Sequence of chain 1.A:
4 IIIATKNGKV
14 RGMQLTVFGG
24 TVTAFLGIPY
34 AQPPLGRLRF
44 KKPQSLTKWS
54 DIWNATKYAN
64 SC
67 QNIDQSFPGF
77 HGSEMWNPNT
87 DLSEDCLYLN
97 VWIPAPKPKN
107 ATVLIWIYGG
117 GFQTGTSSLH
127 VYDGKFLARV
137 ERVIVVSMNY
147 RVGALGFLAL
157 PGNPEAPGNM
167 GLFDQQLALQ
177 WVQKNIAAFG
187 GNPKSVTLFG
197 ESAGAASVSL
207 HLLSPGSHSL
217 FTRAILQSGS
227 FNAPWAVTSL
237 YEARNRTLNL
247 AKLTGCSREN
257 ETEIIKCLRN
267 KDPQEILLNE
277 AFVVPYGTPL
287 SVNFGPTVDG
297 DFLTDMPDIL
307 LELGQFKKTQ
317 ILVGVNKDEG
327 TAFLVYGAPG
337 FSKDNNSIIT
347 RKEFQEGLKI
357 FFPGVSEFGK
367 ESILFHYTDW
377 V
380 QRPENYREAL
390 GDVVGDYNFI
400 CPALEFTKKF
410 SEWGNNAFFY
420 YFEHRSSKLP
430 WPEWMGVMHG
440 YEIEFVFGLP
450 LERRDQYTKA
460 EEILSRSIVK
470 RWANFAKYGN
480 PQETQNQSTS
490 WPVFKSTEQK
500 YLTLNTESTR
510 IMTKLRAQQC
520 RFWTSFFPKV

The small molecule below binds the protein below.
Small molecule (SMILES): CC(=O)N[C@@H]1[C@@H](O)[C@H](O)[C@@H](CO)O[C@H]1O

Binding-site contacts:
Ligand atom C7 contacts residue ASN256 of chain 1.A at 3.6 Å.
Ligand atom C3 contacts residue ASN256 of chain 1.A at 3.9 Å.
Ligand atom C4 contacts residue ASN256 of chain 1.A at 4.3 Å.
Ligand atom C2 contacts residue ASN256 of chain 1.A at 2.5 Å.
Ligand atom O5 contacts residue GLU259 of chain 1.A at 4.2 Å.
Ligand atom O7 contacts residue ASN256 of chain 1.A at 3.4 Å (h-bond).
Ligand atom C5 contacts residue ASN256 of chain 1.A at 3.6 Å.
Ligand atom N2 contacts residue ASN256 of chain 1.A at 3.0 Å (h-bond).
Ligand atom O5 contacts residue ASN256 of chain 1.A at 2.4 Å (h-bond).
Ligand atom C1 contacts residue ASN256 of chain 1.A at 1.4 Å.
Ligand atom C5 contacts residue THR258 of chain 1.A at 4.5 Å.